The protein below binds the small molecule below.
Small molecule (SMILES): [H]/N=C(\N)N[C@H]1C=C(C(=O)O)O[C@@H]([C@H](O)[C@H](O)CO)[C@@H]1NC(C)=O

Binding-site contacts:
Ligand atom O1B contacts residue ARG292 of chain 1.B at 2.9 Å (salt-bridge).
Ligand atom C8 contacts residue GLU196 of chain 1.B at 3.5 Å.
Ligand atom NH1 contacts residue GLU147 of chain 1.B at 3.1 Å (salt-bridge).
Ligand atom O9 contacts residue GLU196 of chain 1.B at 2.5 Å (salt-bridge).
Ligand atom C9 contacts residue ALA166 of chain 1.B at 3.5 Å (hydrophobic).
Ligand atom C6 contacts residue GLU197 of chain 1.B at 3.6 Å.
Ligand atom NE contacts residue GLU38 of chain 1.B at 3.3 Å (salt-bridge).
Ligand atom C3 contacts residue GLU38 of chain 1.B at 3.6 Å.
Ligand atom CZ contacts residue TRP98 of chain 1.B at 3.4 Å (hydrophobic).
Ligand atom NH1 contacts residue TRP98 of chain 1.B at 3.1 Å (h-bond).
Ligand atom C2 contacts residue TYR326 of chain 1.B at 2.8 Å (hydrophobic).
Ligand atom O1A contacts residue ARG212 of chain 1.B at 3.1 Å (salt-bridge).
Ligand atom C9 contacts residue GLU196 of chain 1.B at 3.3 Å.
Ligand atom NH2 contacts residue ARG75 of chain 1.B at 3.2 Å (salt-bridge).
Ligand atom O1A contacts residue TYR326 of chain 1.B at 3.4 Å (h-bond).
Ligand atom O9 contacts residue ARG144 of chain 1.B at 3.3 Å (salt-bridge).
Ligand atom C9 contacts residue ASN214 of chain 1.B at 3.6 Å.
Ligand atom O10 contacts residue ARG71 of chain 1.B at 2.8 Å (salt-bridge).
Ligand atom NH2 contacts residue TRP98 of chain 1.B at 2.8 Å (h-bond).
Ligand atom C4 contacts residue ASP70 of chain 1.B at 3.5 Å.
Ligand atom C1 contacts residue TYR326 of chain 1.B at 3.0 Å (hydrophobic).
Ligand atom CZ contacts residue GLU38 of chain 1.B at 3.6 Å.
Ligand atom O1A contacts residue ARG292 of chain 1.B at 2.8 Å (salt-bridge).
Ligand atom O8 contacts residue GLU196 of chain 1.B at 2.7 Å (salt-bridge).
Ligand atom C3 contacts residue TYR326 of chain 1.B at 2.9 Å (hydrophobic).
Ligand atom O9 contacts residue ALA166 of chain 1.B at 3.4 Å.
Ligand atom C8 contacts residue ARG212 of chain 1.B at 3.7 Å.
Ligand atom C1 contacts residue ARG292 of chain 1.B at 3.5 Å.
Ligand atom O8 contacts residue ARG212 of chain 1.B at 3.6 Å.
Ligand atom O6 contacts residue TYR326 of chain 1.B at 3.2 Å (h-bond).
Ligand atom O8 contacts residue GLU197 of chain 1.B at 3.8 Å.
Ligand atom NH2 contacts residue ASP70 of chain 1.B at 3.0 Å (salt-bridge).
Ligand atom O1A contacts residue TYR268 of chain 1.B at 3.4 Å (h-bond).
Ligand atom O10 contacts residue ASP70 of chain 1.B at 3.4 Å.
Ligand atom O1B contacts residue TYR326 of chain 1.B at 3.4 Å (h-bond).
Ligand atom NE contacts residue ASP70 of chain 1.B at 2.9 Å (salt-bridge).
Ligand atom O1B contacts residue ARG37 of chain 1.B at 2.8 Å (salt-bridge).
Ligand atom O6 contacts residue ARG212 of chain 1.B at 3.5 Å (salt-bridge).
Ligand atom C3 contacts residue ASP70 of chain 1.B at 3.4 Å.
Ligand atom C11 contacts residue TRP98 of chain 1.B at 3.7 Å (hydrophobic).

Sequence of chain 1.B:
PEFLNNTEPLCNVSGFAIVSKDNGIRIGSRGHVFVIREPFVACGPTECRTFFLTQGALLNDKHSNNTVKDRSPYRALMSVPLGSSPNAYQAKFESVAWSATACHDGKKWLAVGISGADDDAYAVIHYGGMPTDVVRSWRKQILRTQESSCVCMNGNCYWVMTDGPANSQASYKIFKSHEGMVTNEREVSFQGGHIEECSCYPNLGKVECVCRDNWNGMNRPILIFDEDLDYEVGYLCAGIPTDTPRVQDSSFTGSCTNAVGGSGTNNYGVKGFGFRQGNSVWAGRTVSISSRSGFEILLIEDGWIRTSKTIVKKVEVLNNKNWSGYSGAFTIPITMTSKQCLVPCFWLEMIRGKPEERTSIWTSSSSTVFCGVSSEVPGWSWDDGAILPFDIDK